Binding-site contacts:
Ligand atom CA6 contacts residue HIS194 of chain 1.A at 4.0 Å.
Ligand atom CB4 contacts residue ASN196 of chain 1.A at 4.0 Å.
Ligand atom CA3 contacts residue ARG173 of chain 1.A at 3.9 Å.
Ligand atom OA4 contacts residue GLY171 of chain 1.A at 2.6 Å (h-bond).
Ligand atom OA4 contacts residue HIS194 of chain 1.A at 4.4 Å.
Ligand atom OA4 contacts residue PHE172 of chain 1.A at 3.8 Å.
Ligand atom CA5 contacts residue GLY171 of chain 1.A at 3.6 Å.
Ligand atom CA5 contacts residue CYS195 of chain 1.A at 3.6 Å (hydrophobic).
Ligand atom CA6 contacts residue CYS195 of chain 1.A at 3.3 Å (hydrophobic).
Ligand atom CA4 contacts residue HIS194 of chain 1.A at 4.2 Å.
Ligand atom CA1 contacts residue HIS194 of chain 1.A at 3.7 Å.
Ligand atom CA6 contacts residue ASN196 of chain 1.A at 3.5 Å.
Ligand atom CB6 contacts residue ASN196 of chain 1.A at 3.7 Å.
Ligand atom CA3 contacts residue ASP276 of chain 1.A at 3.4 Å.
Ligand atom CB5 contacts residue ASN196 of chain 1.A at 3.8 Å.
Ligand atom CB2 contacts residue ASP276 of chain 1.A at 4.4 Å.
Ligand atom CB2 contacts residue ALA274 of chain 1.A at 4.1 Å (hydrophobic).
Ligand atom CA3 contacts residue HIS194 of chain 1.A at 3.8 Å.
Ligand atom CB3 contacts residue ALA197 of chain 1.A at 4.0 Å (hydrophobic).
Ligand atom CA2 contacts residue HIS194 of chain 1.A at 3.6 Å.
Ligand atom OA3 contacts residue HIS194 of chain 1.A at 4.0 Å.
Ligand atom CB2 contacts residue ASN196 of chain 1.A at 3.8 Å.
Ligand atom CA5 contacts residue HIS194 of chain 1.A at 4.0 Å.
Ligand atom CB3 contacts residue ALA274 of chain 1.A at 3.8 Å (hydrophobic).
Ligand atom CB3 contacts residue ASN196 of chain 1.A at 4.0 Å.
Ligand atom OA3 contacts residue ARG173 of chain 1.A at 3.4 Å.
Ligand atom CB1 contacts residue ASN196 of chain 1.A at 3.9 Å.
Ligand atom CA5 contacts residue ASN196 of chain 1.A at 4.2 Å.
Ligand atom CA4 contacts residue GLY171 of chain 1.A at 3.5 Å.
Ligand atom CB6 contacts residue ALA197 of chain 1.A at 4.1 Å (hydrophobic).
Ligand atom OA3 contacts residue ASP276 of chain 1.A at 2.9 Å (salt-bridge).
Ligand atom CB2 contacts residue HIS194 of chain 1.A at 3.9 Å.
Ligand atom CA4 contacts residue ARG173 of chain 1.A at 3.9 Å.
Ligand atom CA2 contacts residue ASP276 of chain 1.A at 3.1 Å.
Ligand atom CB4 contacts residue ALA197 of chain 1.A at 3.6 Å (hydrophobic).
Ligand atom CA1 contacts residue ASN196 of chain 1.A at 4.3 Å.
Ligand atom CB1 contacts residue HIS194 of chain 1.A at 4.2 Å.
Ligand atom CA1 contacts residue ASP276 of chain 1.A at 4.3 Å.
Ligand atom CB5 contacts residue ALA197 of chain 1.A at 3.7 Å (hydrophobic).
Ligand atom OA4 contacts residue ARG173 of chain 1.A at 3.6 Å.

The protein below binds the small molecule below.
Small molecule (SMILES): Oc1ccc(-c2ccccc2)cc1O

Sequence of chain 1.A:
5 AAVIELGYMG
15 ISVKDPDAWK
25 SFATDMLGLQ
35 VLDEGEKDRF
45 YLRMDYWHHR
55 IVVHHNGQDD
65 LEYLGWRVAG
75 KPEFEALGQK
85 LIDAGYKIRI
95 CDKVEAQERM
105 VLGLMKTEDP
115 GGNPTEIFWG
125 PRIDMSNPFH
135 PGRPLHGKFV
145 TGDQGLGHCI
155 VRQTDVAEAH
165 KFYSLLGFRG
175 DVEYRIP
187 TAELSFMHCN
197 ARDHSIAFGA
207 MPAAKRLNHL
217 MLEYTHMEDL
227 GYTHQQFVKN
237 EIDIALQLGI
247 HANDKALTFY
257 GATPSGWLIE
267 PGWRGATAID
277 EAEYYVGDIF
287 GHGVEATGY